Sequence of chain 1.A:
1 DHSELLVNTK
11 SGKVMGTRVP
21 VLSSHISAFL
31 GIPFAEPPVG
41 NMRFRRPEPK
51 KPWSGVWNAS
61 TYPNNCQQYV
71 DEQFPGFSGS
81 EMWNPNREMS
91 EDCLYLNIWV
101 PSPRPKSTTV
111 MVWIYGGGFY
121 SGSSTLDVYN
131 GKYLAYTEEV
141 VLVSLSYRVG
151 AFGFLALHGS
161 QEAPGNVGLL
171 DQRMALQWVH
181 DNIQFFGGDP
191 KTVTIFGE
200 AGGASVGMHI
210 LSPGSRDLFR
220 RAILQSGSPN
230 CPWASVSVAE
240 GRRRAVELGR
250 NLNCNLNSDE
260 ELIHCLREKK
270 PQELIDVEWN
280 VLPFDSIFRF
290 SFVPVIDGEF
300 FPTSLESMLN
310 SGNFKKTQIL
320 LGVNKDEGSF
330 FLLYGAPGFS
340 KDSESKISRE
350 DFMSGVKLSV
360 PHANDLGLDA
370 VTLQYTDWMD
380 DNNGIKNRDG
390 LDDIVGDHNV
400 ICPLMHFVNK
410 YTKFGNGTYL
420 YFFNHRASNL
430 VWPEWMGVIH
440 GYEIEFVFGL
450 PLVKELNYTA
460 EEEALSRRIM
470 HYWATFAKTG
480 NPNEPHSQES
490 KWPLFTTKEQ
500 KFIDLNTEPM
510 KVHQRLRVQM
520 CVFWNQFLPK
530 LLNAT

The small molecule below binds the protein below.
Small molecule (SMILES): CC(=O)N[C@H]1[C@H](O[C@H]2[C@H](O)[C@@H](NC(C)=O)CO[C@@H]2CO)O[C@H](CO)[C@@H](O)[C@@H]1O

Binding-site contacts:
Ligand atom C3 contacts residue ASN456 of chain 1.A at 3.9 Å.
Ligand atom O7 contacts residue ASN456 of chain 1.A at 4.1 Å.
Ligand atom C7 contacts residue ASN456 of chain 1.A at 3.8 Å.
Ligand atom N2 contacts residue ASN456 of chain 1.A at 3.0 Å (h-bond).
Ligand atom C4 contacts residue ASN456 of chain 1.A at 4.3 Å.
Ligand atom N2 contacts residue GLU454 of chain 1.A at 3.8 Å.
Ligand atom C7 contacts residue GLU454 of chain 1.A at 4.2 Å.
Ligand atom C8 contacts residue GLU454 of chain 1.A at 3.8 Å.
Ligand atom C5 contacts residue ASN456 of chain 1.A at 3.8 Å.
Ligand atom O5 contacts residue ASN456 of chain 1.A at 2.4 Å (h-bond).
Ligand atom C2 contacts residue ASN456 of chain 1.A at 2.5 Å.
Ligand atom C1 contacts residue ASN456 of chain 1.A at 1.5 Å.
Ligand atom C8 contacts residue LEU455 of chain 1.A at 4.1 Å (hydrophobic).